Sequence of chain 1.C:
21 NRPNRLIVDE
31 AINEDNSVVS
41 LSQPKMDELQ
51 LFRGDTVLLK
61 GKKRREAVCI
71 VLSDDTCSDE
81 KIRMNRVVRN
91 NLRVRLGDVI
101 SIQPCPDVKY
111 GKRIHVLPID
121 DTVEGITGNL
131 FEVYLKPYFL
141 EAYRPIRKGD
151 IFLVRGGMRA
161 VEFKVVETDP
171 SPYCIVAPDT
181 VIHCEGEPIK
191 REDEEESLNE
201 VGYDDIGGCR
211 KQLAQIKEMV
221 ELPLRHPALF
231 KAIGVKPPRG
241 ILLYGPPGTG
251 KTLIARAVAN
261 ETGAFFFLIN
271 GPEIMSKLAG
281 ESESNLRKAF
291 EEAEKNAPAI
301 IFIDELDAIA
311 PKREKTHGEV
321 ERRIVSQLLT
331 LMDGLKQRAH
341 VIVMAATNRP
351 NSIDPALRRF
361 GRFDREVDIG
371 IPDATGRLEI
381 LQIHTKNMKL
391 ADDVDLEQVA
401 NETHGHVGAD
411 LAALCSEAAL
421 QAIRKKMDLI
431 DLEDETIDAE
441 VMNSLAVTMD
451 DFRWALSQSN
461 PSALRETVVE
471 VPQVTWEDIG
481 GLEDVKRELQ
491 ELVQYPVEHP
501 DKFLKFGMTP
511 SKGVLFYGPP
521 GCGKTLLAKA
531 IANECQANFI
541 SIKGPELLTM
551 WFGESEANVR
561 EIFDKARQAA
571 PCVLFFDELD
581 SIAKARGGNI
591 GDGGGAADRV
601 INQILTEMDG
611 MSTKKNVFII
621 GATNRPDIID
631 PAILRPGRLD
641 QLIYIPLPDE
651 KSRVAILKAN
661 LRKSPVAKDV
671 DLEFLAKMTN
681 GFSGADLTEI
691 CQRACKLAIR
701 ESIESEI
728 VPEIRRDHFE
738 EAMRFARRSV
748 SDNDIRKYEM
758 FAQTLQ

Binding-site contacts:
Ligand atom C19 contacts residue PRO571 of chain 1.C at 3.4 Å (hydrophobic).
Ligand atom C16 contacts residue CYS535 of chain 1.C at 3.5 Å (hydrophobic).
Ligand atom C27 contacts residue LYS614 of chain 1.C at 3.2 Å.
Ligand atom C24 contacts residue VAL617 of chain 1.C at 3.6 Å (hydrophobic).
Ligand atom C25 contacts residue VAL617 of chain 1.C at 3.9 Å (hydrophobic).
Ligand atom C19 contacts residue ASN616 of chain 1.C at 3.7 Å.
Ligand atom C13 contacts residue CYS535 of chain 1.C at 3.8 Å (hydrophobic).
Ligand atom C20 contacts residue ASN616 of chain 1.C at 3.3 Å.
Ligand atom F28 contacts residue LYS512 of chain 1.C at 3.4 Å.
Ligand atom C18 contacts residue PRO571 of chain 1.C at 3.5 Å (hydrophobic).
Ligand atom C31 contacts residue PHE618 of chain 1.C at 3.8 Å (hydrophobic).
Ligand atom N32 contacts residue VAL497 of chain 1.C at 3.5 Å.
Ligand atom C30 contacts residue LEU492 of chain 1.C at 3.5 Å (hydrophobic).
Ligand atom C29 contacts residue PRO510 of chain 1.C at 3.9 Å (hydrophobic).
Ligand atom C16 contacts residue GLN494 of chain 1.C at 3.7 Å.
Ligand atom C30 contacts residue VAL493 of chain 1.C at 3.8 Å (hydrophobic).
Ligand atom C25 contacts residue PHE618 of chain 1.C at 3.8 Å (hydrophobic).
Ligand atom C19 contacts residue CYS572 of chain 1.C at 3.7 Å (hydrophobic).
Ligand atom C26 contacts residue VAL617 of chain 1.C at 3.5 Å (hydrophobic).
Ligand atom C18 contacts residue ALA537 of chain 1.C at 3.5 Å (hydrophobic).
Ligand atom N32 contacts residue VAL493 of chain 1.C at 2.9 Å (h-bond).
Ligand atom C29 contacts residue SER511 of chain 1.C at 3.3 Å.
Ligand atom C27 contacts residue SER511 of chain 1.C at 3.6 Å.
Ligand atom C20 contacts residue CYS572 of chain 1.C at 3.6 Å (hydrophobic).
Ligand atom C24 contacts residue PHE618 of chain 1.C at 3.8 Å (hydrophobic).
Ligand atom F28 contacts residue LYS614 of chain 1.C at 2.7 Å.
Ligand atom C31 contacts residue VAL493 of chain 1.C at 3.7 Å (hydrophobic).
Ligand atom C19 contacts residue ALA537 of chain 1.C at 3.5 Å (hydrophobic).
Ligand atom C31 contacts residue VAL497 of chain 1.C at 4.0 Å (hydrophobic).
Ligand atom C29 contacts residue LYS614 of chain 1.C at 3.6 Å.
Ligand atom C24 contacts residue ASN616 of chain 1.C at 3.8 Å.
Ligand atom N14 contacts residue CYS535 of chain 1.C at 3.4 Å (h-bond).
Ligand atom C15 contacts residue CYS535 of chain 1.C at 3.6 Å (hydrophobic).
Ligand atom C30 contacts residue PRO496 of chain 1.C at 3.9 Å (hydrophobic).
Ligand atom C17 contacts residue CYS535 of chain 1.C at 3.9 Å (hydrophobic).
Ligand atom C26 contacts residue LYS614 of chain 1.C at 3.3 Å.
Ligand atom C09 contacts residue GLU498 of chain 1.C at 3.4 Å.
Ligand atom C18 contacts residue CYS535 of chain 1.C at 3.8 Å (hydrophobic).
Ligand atom C22 contacts residue VAL493 of chain 1.C at 3.9 Å (hydrophobic).
Ligand atom F28 contacts residue SER511 of chain 1.C at 3.3 Å.

A small-molecule ligand and the protein it binds are described below.
Small molecule (SMILES): CC(C)N1CCN(CCNC2CCN(c3cccc(-c4cc5cc(F)ccc5[nH]4)c3)CC2)CC1